Sequence of chain 35.A:
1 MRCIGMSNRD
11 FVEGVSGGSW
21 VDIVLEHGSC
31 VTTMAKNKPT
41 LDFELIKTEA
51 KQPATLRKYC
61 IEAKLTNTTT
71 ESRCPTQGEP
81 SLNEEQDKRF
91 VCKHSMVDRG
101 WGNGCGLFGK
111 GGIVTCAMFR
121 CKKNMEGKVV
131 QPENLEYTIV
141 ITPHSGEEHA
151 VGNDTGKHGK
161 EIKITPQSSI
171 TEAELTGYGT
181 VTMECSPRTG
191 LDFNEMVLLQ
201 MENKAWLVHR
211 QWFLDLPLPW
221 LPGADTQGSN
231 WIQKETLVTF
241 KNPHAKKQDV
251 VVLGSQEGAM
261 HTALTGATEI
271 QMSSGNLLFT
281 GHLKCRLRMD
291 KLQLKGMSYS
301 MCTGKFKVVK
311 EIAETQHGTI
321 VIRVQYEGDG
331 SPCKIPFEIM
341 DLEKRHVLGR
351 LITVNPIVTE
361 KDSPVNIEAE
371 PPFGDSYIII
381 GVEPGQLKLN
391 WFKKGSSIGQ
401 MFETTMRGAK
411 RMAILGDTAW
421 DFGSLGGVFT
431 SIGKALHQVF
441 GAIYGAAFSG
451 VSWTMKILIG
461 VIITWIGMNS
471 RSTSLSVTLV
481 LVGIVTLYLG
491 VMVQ

Binding-site contacts:
Ligand atom O5 contacts residue HIS158 of chain 35.C at 3.1 Å.
Ligand atom O7 contacts residue TRP101 of chain 35.A at 3.8 Å.
Ligand atom C5 contacts residue HIS158 of chain 35.C at 4.0 Å.
Ligand atom C3 contacts residue ASN153 of chain 35.C at 3.8 Å.
Ligand atom O5 contacts residue HIS149 of chain 35.C at 3.5 Å.
Ligand atom C1 contacts residue ASN153 of chain 35.C at 1.4 Å.
Ligand atom C7 contacts residue ASN153 of chain 35.C at 3.6 Å.
Ligand atom C8 contacts residue TRP101 of chain 35.A at 4.4 Å (hydrophobic).
Ligand atom C5 contacts residue HIS149 of chain 35.C at 4.2 Å.
Ligand atom N2 contacts residue ASN153 of chain 35.C at 2.9 Å (h-bond).
Ligand atom O5 contacts residue THR155 of chain 35.C at 4.5 Å.
Ligand atom C7 contacts residue HIS149 of chain 35.C at 4.3 Å.
Ligand atom O7 contacts residue ASN153 of chain 35.C at 4.5 Å.
Ligand atom C1 contacts residue HIS149 of chain 35.C at 3.4 Å.
Ligand atom C6 contacts residue LYS157 of chain 35.C at 3.6 Å.
Ligand atom O3 contacts residue HIS149 of chain 35.C at 4.0 Å.
Ligand atom C1 contacts residue THR155 of chain 35.C at 3.8 Å.
Ligand atom C4 contacts residue HIS149 of chain 35.C at 4.0 Å.
Ligand atom C5 contacts residue LYS157 of chain 35.C at 3.9 Å.
Ligand atom N2 contacts residue HIS149 of chain 35.C at 4.2 Å.
Ligand atom O4 contacts residue LYS157 of chain 35.C at 4.5 Å.
Ligand atom C8 contacts residue HIS149 of chain 35.C at 3.7 Å.
Ligand atom C5 contacts residue ASN153 of chain 35.C at 3.7 Å.
Ligand atom O7 contacts residue GLY102 of chain 35.A at 3.0 Å (h-bond).
Ligand atom C3 contacts residue HIS149 of chain 35.C at 4.3 Å.
Ligand atom O5 contacts residue ASN153 of chain 35.C at 2.4 Å (h-bond).
Ligand atom C6 contacts residue HIS158 of chain 35.C at 3.7 Å.
Ligand atom C4 contacts residue ASN153 of chain 35.C at 4.2 Å.
Ligand atom C8 contacts residue ASN153 of chain 35.C at 4.0 Å.
Ligand atom C2 contacts residue HIS149 of chain 35.C at 3.6 Å.
Ligand atom C1 contacts residue HIS158 of chain 35.C at 4.1 Å.
Ligand atom C2 contacts residue ASN153 of chain 35.C at 2.5 Å.
Ligand atom C7 contacts residue GLY102 of chain 35.A at 4.1 Å.
Ligand atom O6 contacts residue LYS157 of chain 35.C at 3.2 Å (salt-bridge).

A protein and the small-molecule ligand that binds it are described below.
Small molecule (SMILES): CC(=O)N[C@@H]1[C@@H](O)[C@H](O)[C@@H](CO)O[C@H]1O

Sequence of chain 35.C:
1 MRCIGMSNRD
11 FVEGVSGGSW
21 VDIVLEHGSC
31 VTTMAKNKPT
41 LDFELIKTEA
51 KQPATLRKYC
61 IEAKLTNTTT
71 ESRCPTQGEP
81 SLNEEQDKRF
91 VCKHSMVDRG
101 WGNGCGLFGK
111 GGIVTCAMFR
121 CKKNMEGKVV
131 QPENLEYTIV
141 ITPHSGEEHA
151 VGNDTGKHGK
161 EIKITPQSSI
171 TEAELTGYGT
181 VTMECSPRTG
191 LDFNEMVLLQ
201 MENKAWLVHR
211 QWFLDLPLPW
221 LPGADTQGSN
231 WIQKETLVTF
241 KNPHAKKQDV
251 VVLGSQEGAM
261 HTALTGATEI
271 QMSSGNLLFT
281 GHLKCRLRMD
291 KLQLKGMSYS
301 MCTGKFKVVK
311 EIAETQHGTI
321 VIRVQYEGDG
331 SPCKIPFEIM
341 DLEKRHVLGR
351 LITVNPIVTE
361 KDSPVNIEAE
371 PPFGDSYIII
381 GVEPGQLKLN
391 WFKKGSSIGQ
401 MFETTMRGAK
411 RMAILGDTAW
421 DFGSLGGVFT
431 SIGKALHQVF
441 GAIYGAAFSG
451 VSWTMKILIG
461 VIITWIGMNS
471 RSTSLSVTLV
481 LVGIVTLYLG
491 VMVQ